Sequence of chain 1.E:
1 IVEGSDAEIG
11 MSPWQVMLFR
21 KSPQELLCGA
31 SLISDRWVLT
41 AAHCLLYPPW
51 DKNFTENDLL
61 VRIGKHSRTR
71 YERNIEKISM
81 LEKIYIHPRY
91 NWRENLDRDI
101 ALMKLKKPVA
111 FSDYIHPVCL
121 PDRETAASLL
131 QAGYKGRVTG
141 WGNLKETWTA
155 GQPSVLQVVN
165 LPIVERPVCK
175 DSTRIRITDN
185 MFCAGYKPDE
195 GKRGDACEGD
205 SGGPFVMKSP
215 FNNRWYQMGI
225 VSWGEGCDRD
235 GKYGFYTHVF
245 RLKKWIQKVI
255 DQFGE

This small molecule binds to this protein.
Small molecule (SMILES): CC(=O)N[C@@H]1[C@@H](O)[C@H](O)[C@@H](CO)O[C@H]1O

Binding-site contacts:
Ligand atom C3 contacts residue ASN53 of chain 1.E at 3.7 Å.
Ligand atom O7 contacts residue LEU46 of chain 1.E at 4.1 Å.
Ligand atom C4 contacts residue ASN53 of chain 1.E at 4.2 Å.
Ligand atom C6 contacts residue THR55 of chain 1.E at 4.4 Å.
Ligand atom O7 contacts residue ASN53 of chain 1.E at 4.4 Å.
Ligand atom N2 contacts residue ASN53 of chain 1.E at 2.8 Å (h-bond).
Ligand atom C8 contacts residue ASN53 of chain 1.E at 4.1 Å.
Ligand atom C7 contacts residue ASN53 of chain 1.E at 3.6 Å.
Ligand atom C8 contacts residue LEU46 of chain 1.E at 4.3 Å (hydrophobic).
Ligand atom O6 contacts residue THR55 of chain 1.E at 3.3 Å (h-bond).
Ligand atom C5 contacts residue ASN53 of chain 1.E at 3.7 Å.
Ligand atom O5 contacts residue THR55 of chain 1.E at 4.2 Å.
Ligand atom C7 contacts residue LEU46 of chain 1.E at 4.3 Å (hydrophobic).
Ligand atom C2 contacts residue ASN53 of chain 1.E at 2.4 Å.
Ligand atom C5 contacts residue THR55 of chain 1.E at 4.3 Å.
Ligand atom O5 contacts residue ASN53 of chain 1.E at 2.4 Å (h-bond).
Ligand atom C1 contacts residue ASN53 of chain 1.E at 1.4 Å.